Binding-site contacts:
Ligand atom C contacts residue SER15 of chain 1.B at 3.5 Å.
Ligand atom CD1 contacts residue GLY106 of chain 1.B at 3.2 Å.
Ligand atom CE contacts residue ARG13 of chain 1.B at 3.6 Å.
Ligand atom CD contacts residue TRP103 of chain 1.B at 3.6 Å (hydrophobic).
Ligand atom CG2 contacts residue ALA18 of chain 1.B at 3.6 Å (hydrophobic).
Ligand atom CD2 contacts residue TYR88 of chain 1.B at 3.7 Å (hydrophobic).
Ligand atom CB contacts residue THR107 of chain 1.B at 3.7 Å.
Ligand atom O contacts residue ALA17 of chain 1.B at 3.2 Å (h-bond).
Ligand atom O contacts residue GLN105 of chain 1.B at 3.2 Å (h-bond).
Ligand atom CB contacts residue ARG13 of chain 1.B at 3.0 Å.
Ligand atom N contacts residue ALA17 of chain 1.B at 3.6 Å.
Ligand atom CD contacts residue GLY104 of chain 1.B at 3.2 Å.
Ligand atom CD2 contacts residue TRP30 of chain 1.B at 3.4 Å (hydrophobic).
Ligand atom C contacts residue LEU14 of chain 1.B at 3.7 Å (hydrophobic).
Ligand atom O contacts residue CYS16 of chain 1.B at 3.4 Å.
Ligand atom O contacts residue LEU14 of chain 1.B at 3.4 Å.
Ligand atom CG contacts residue CYS90 of chain 1.B at 3.1 Å (hydrophobic).
Ligand atom CB contacts residue CYS90 of chain 1.B at 3.5 Å (hydrophobic).
Ligand atom CD contacts residue ARG13 of chain 1.B at 3.7 Å.
Ligand atom CB contacts residue SER15 of chain 1.B at 3.6 Å.
Ligand atom NE2 contacts residue TRP103 of chain 1.B at 3.7 Å.
Ligand atom CD2 contacts residue TYR89 of chain 1.B at 3.4 Å (hydrophobic).
Ligand atom CG contacts residue GLY104 of chain 1.B at 3.6 Å.
Ligand atom CD contacts residue CYS90 of chain 1.B at 3.3 Å (hydrophobic).
Ligand atom NE2 contacts residue GLY104 of chain 1.B at 3.6 Å.
Ligand atom CA contacts residue PHE23 of chain 1.B at 3.6 Å (hydrophobic).
Ligand atom CA contacts residue SER15 of chain 1.B at 3.1 Å.
Ligand atom O contacts residue GLY104 of chain 1.B at 3.0 Å.
Ligand atom OE1 contacts residue TRP103 of chain 1.B at 3.0 Å.
Ligand atom CB contacts residue CYS16 of chain 1.B at 3.8 Å (hydrophobic).
Ligand atom O contacts residue SER15 of chain 1.B at 3.1 Å (h-bond).
Ligand atom O contacts residue THR107 of chain 1.B at 2.8 Å (h-bond).
Ligand atom CD2 contacts residue CYS90 of chain 1.B at 3.2 Å (hydrophobic).
Ligand atom OE1 contacts residue CYS90 of chain 1.B at 2.9 Å (h-bond).
Ligand atom OE1 contacts residue ALA17 of chain 1.B at 3.6 Å (h-bond).
Ligand atom OE1 contacts residue GLY104 of chain 1.B at 3.2 Å (h-bond).
Ligand atom N contacts residue SER15 of chain 1.B at 3.0 Å (h-bond).
Ligand atom N contacts residue PHE23 of chain 1.B at 3.6 Å.
Ligand atom OE1 contacts residue ALA91 of chain 1.B at 3.8 Å.
Ligand atom C contacts residue THR107 of chain 1.B at 3.4 Å.

Sequence of chain 1.B:
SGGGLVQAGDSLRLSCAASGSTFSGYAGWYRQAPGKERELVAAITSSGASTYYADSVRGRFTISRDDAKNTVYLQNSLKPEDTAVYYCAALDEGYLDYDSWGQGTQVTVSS

A protein and the small-molecule ligand that binds it are described below.
Small molecule (SMILES): CC(C)C[C@H](NC(=O)[C@H](CCC(N)=O)NC(=O)[C@@H](NC(=O)[C@@H](N)CCC(N)=O)C(C)C)C(=O)N[C@H](C(=O)N[C@H](C=O)CCCCN)C(C)C